Sequence of chain 2.A:
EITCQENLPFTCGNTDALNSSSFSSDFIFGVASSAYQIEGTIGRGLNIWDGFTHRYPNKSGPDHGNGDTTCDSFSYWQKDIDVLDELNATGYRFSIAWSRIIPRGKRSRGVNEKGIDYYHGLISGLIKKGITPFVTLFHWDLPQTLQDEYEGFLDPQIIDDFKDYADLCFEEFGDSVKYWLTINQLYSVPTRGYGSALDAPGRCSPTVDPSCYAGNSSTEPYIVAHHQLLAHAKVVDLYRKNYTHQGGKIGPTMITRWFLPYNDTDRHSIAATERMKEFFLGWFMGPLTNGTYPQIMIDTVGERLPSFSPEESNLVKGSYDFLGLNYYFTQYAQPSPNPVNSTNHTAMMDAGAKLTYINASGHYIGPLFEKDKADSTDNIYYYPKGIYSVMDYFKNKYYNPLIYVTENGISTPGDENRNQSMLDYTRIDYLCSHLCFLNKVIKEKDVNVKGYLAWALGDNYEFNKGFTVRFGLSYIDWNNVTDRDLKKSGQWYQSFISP

A protein and the small-molecule ligand that binds it are described below.
Small molecule (SMILES): CC(=O)N[C@@H]1[C@@H](O)[C@H](O)[C@@H](CO)O[C@H]1O

Binding-site contacts:
Ligand atom O6 contacts residue ASN346 of chain 2.A at 3.9 Å.
Ligand atom O5 contacts residue ASN346 of chain 2.A at 2.2 Å (h-bond).
Ligand atom C7 contacts residue ASN346 of chain 2.A at 4.0 Å.
Ligand atom C2 contacts residue ASN346 of chain 2.A at 2.9 Å.
Ligand atom C4 contacts residue ASN346 of chain 2.A at 4.3 Å.
Ligand atom O6 contacts residue MET351 of chain 2.A at 3.7 Å.
Ligand atom C6 contacts residue ASN346 of chain 2.A at 4.2 Å.
Ligand atom C1 contacts residue ASN346 of chain 2.A at 1.5 Å.
Ligand atom O7 contacts residue SER344 of chain 2.A at 3.8 Å.
Ligand atom C3 contacts residue ASN346 of chain 2.A at 4.0 Å.
Ligand atom C5 contacts residue ASN346 of chain 2.A at 3.4 Å.
Ligand atom O7 contacts residue ASN346 of chain 2.A at 4.1 Å.
Ligand atom N2 contacts residue ASN346 of chain 2.A at 3.5 Å (h-bond).